Binding-site contacts:
Ligand atom C1 contacts residue HIS133 of chain 1.I at 3.8 Å.
Ligand atom C contacts residue MET236 of chain 1.I at 3.6 Å (hydrophobic).
Ligand atom O1 contacts residue HIS133 of chain 1.I at 3.1 Å (h-bond).
Ligand atom C1 contacts residue LEU274 of chain 1.I at 3.7 Å (hydrophobic).
Ligand atom O1P contacts residue ARG106 of chain 1.I at 2.7 Å (salt-bridge).
Ligand atom CA contacts residue SER235 of chain 1.I at 3.8 Å.
Ligand atom NE contacts residue LEU274 of chain 1.I at 2.9 Å (h-bond).
Ligand atom N contacts residue ASN167 of chain 1.I at 3.3 Å (h-bond).
Ligand atom OXT contacts residue MET236 of chain 1.I at 3.6 Å (h-bond).
Ligand atom O contacts residue SER235 of chain 1.I at 3.6 Å.
Ligand atom CB contacts residue ASN167 of chain 1.I at 3.5 Å.
Ligand atom N contacts residue ASP231 of chain 1.I at 2.8 Å (salt-bridge).
Ligand atom C contacts residue SER235 of chain 1.I at 3.5 Å.
Ligand atom CD contacts residue HIS133 of chain 1.I at 3.4 Å.
Ligand atom O2P contacts residue ARG106 of chain 1.I at 2.9 Å (salt-bridge).
Ligand atom O2P contacts residue SER55 of chain 1.I at 2.7 Å (h-bond).
Ligand atom N contacts residue SER235 of chain 1.I at 3.0 Å (h-bond).
Ligand atom C1P contacts residue ARG57 of chain 1.I at 3.4 Å.
Ligand atom C1 contacts residue ARG106 of chain 1.I at 3.8 Å.
Ligand atom CD contacts residue LEU128 of chain 1.I at 3.7 Å (hydrophobic).
Ligand atom O3P contacts residue GLN82 of chain 1.H at 3.8 Å.
Ligand atom O2P contacts residue THR58 of chain 1.I at 2.7 Å (h-bond).
Ligand atom O1 contacts residue ARG106 of chain 1.I at 3.0 Å (salt-bridge).
Ligand atom O1 contacts residue THR58 of chain 1.I at 3.2 Å (h-bond).
Ligand atom CA contacts residue ASP231 of chain 1.I at 3.2 Å.
Ligand atom C1 contacts residue ARG319 of chain 1.I at 3.6 Å.
Ligand atom O1P contacts residue GLN82 of chain 1.H at 2.5 Å (h-bond).
Ligand atom N contacts residue ASN166 of chain 1.I at 3.2 Å (h-bond).
Ligand atom P contacts residue ARG106 of chain 1.I at 3.3 Å.
Ligand atom O3P contacts residue THR56 of chain 1.I at 3.0 Å (h-bond).
Ligand atom C1P contacts residue LEU274 of chain 1.I at 3.5 Å (hydrophobic).
Ligand atom O1 contacts residue ARG319 of chain 1.I at 3.2 Å (salt-bridge).
Ligand atom P contacts residue ARG57 of chain 1.I at 3.7 Å.
Ligand atom OXT contacts residue SER235 of chain 1.I at 3.5 Å.
Ligand atom O2P contacts residue ARG57 of chain 1.I at 3.8 Å.
Ligand atom CB contacts residue ASP231 of chain 1.I at 3.5 Å.
Ligand atom O3P contacts residue ARG57 of chain 1.I at 2.7 Å (salt-bridge).
Ligand atom OXT contacts residue ASN167 of chain 1.I at 3.3 Å (h-bond).
Ligand atom O contacts residue MET236 of chain 1.I at 3.1 Å (h-bond).
Ligand atom C1P contacts residue ARG319 of chain 1.I at 3.5 Å.

The small molecule below binds the protein below.
Small molecule (SMILES): N[C@@H](CCCNC(=O)CP(=O)(O)O)C(=O)O

Sequence of chain 1.I:
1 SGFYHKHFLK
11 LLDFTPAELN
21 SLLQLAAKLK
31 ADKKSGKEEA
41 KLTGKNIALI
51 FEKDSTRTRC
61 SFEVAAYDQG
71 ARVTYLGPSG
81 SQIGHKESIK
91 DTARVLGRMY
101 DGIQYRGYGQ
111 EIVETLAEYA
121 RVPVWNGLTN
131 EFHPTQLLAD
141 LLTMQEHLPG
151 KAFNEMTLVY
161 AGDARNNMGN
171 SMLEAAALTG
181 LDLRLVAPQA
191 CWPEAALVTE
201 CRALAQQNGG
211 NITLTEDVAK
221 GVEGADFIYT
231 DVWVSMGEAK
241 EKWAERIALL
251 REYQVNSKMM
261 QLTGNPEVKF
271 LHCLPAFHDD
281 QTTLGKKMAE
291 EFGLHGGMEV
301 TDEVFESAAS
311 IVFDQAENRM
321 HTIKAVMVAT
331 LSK

Sequence of chain 1.H:
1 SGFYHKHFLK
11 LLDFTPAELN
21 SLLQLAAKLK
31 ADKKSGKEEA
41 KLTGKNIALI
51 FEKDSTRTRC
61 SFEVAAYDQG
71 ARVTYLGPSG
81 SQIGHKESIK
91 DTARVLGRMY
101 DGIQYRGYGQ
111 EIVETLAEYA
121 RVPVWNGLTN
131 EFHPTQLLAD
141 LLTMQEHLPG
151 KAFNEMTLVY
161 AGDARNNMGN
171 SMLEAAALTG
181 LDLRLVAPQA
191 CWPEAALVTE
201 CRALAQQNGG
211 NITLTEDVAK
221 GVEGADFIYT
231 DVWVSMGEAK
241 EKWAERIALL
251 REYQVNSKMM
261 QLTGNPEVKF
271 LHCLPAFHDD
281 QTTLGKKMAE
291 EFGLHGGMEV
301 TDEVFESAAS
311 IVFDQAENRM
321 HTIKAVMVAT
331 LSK